Sequence of chain 39.C:
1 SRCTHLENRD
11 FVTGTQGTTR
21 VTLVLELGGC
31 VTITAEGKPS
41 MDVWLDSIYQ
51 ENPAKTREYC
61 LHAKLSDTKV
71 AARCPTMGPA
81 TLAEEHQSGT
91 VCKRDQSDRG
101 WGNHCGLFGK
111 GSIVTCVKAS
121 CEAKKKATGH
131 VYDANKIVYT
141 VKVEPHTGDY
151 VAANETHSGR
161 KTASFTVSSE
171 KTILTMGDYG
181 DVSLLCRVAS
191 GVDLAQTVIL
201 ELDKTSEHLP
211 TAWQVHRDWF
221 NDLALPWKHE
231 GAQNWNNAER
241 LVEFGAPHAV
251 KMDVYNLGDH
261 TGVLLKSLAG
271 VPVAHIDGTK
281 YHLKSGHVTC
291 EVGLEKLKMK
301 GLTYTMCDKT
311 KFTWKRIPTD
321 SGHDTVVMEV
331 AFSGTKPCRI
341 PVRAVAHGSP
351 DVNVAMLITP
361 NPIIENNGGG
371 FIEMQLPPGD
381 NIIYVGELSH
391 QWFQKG

A small-molecule ligand and the protein it binds are described below.
Small molecule (SMILES): CC(=O)N[C@@H]1[C@@H](O)[C@H](O)[C@@H](CO)O[C@H]1O

Binding-site contacts:
Ligand atom C7 contacts residue ASN154 of chain 39.C at 3.3 Å.
Ligand atom N2 contacts residue GLU155 of chain 39.C at 3.0 Å (salt-bridge).
Ligand atom C7 contacts residue GLU155 of chain 39.C at 3.9 Å.
Ligand atom C1 contacts residue HIS104 of chain 39.A at 3.4 Å.
Ligand atom C4 contacts residue ASN154 of chain 39.C at 4.2 Å.
Ligand atom O3 contacts residue GLU155 of chain 39.C at 4.3 Å.
Ligand atom N2 contacts residue ASN154 of chain 39.C at 2.9 Å (h-bond).
Ligand atom C2 contacts residue GLU155 of chain 39.C at 3.7 Å.
Ligand atom C1 contacts residue GLU155 of chain 39.C at 3.9 Å.
Ligand atom C3 contacts residue GLU155 of chain 39.C at 3.7 Å.
Ligand atom O5 contacts residue HIS104 of chain 39.A at 3.1 Å (h-bond).
Ligand atom C5 contacts residue HIS104 of chain 39.A at 3.6 Å.
Ligand atom C2 contacts residue ASN154 of chain 39.C at 2.4 Å.
Ligand atom C1 contacts residue ASN154 of chain 39.C at 1.4 Å.
Ligand atom C6 contacts residue HIS104 of chain 39.A at 4.0 Å.
Ligand atom C8 contacts residue ASN154 of chain 39.C at 3.6 Å.
Ligand atom O7 contacts residue ASN154 of chain 39.C at 3.2 Å (h-bond).
Ligand atom C3 contacts residue ASN154 of chain 39.C at 3.7 Å.
Ligand atom C8 contacts residue GLU155 of chain 39.C at 3.8 Å.
Ligand atom O5 contacts residue ASN154 of chain 39.C at 2.3 Å (h-bond).
Ligand atom C5 contacts residue ASN154 of chain 39.C at 3.6 Å.

Sequence of chain 39.A:
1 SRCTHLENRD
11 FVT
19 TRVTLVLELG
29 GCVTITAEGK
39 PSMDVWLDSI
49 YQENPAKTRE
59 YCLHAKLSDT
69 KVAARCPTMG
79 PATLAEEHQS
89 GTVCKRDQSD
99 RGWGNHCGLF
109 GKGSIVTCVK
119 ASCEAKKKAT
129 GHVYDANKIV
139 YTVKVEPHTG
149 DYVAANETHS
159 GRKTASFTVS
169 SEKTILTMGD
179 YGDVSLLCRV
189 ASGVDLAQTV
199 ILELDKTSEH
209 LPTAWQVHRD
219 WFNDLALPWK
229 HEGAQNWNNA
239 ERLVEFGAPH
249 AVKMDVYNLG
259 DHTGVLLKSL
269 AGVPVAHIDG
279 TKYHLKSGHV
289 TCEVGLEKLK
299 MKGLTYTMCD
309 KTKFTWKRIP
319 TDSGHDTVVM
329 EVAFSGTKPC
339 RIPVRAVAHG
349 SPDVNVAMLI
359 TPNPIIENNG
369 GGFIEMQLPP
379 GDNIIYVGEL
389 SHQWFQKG